The protein below binds the small molecule below.
Small molecule (SMILES): O=c1[nH]cnc2nc[nH]c12

Sequence of chain 1.A:
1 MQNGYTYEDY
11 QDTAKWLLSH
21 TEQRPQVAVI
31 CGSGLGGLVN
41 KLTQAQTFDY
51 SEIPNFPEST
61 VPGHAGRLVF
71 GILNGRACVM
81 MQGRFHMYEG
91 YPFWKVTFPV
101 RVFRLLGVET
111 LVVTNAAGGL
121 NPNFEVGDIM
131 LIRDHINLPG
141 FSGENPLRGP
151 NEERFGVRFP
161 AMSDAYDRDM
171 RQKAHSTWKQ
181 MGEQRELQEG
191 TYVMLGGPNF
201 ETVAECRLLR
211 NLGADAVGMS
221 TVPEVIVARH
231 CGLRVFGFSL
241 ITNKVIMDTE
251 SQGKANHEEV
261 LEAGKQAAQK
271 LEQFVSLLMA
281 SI

Binding-site contacts:
Ligand atom N7 contacts residue ASN243 of chain 1.A at 2.9 Å (h-bond).
Ligand atom C4 contacts residue VAL217 of chain 1.A at 3.7 Å (hydrophobic).
Ligand atom C5 contacts residue PHE200 of chain 1.A at 3.8 Å (hydrophobic).
Ligand atom N9 contacts residue ALA116 of chain 1.A at 3.9 Å.
Ligand atom N1 contacts residue GLU201 of chain 1.A at 2.8 Å (salt-bridge).
Ligand atom N1 contacts residue VAL217 of chain 1.A at 3.8 Å.
Ligand atom C8 contacts residue ALA116 of chain 1.A at 4.0 Å (hydrophobic).
Ligand atom C2 contacts residue VAL217 of chain 1.A at 4.0 Å (hydrophobic).
Ligand atom N9 contacts residue VAL217 of chain 1.A at 4.1 Å.
Ligand atom C8 contacts residue THR242 of chain 1.A at 3.6 Å.
Ligand atom C5 contacts residue ASN243 of chain 1.A at 3.9 Å.
Ligand atom N3 contacts residue GLY218 of chain 1.A at 3.7 Å.
Ligand atom C2 contacts residue PHE200 of chain 1.A at 4.0 Å (hydrophobic).
Ligand atom C8 contacts residue ALA117 of chain 1.A at 3.6 Å (hydrophobic).
Ligand atom O6 contacts residue VAL245 of chain 1.A at 3.7 Å.
Ligand atom O6 contacts residue PHE200 of chain 1.A at 4.0 Å.
Ligand atom N7 contacts residue ALA117 of chain 1.A at 3.6 Å.
Ligand atom O6 contacts residue GLU201 of chain 1.A at 3.8 Å.
Ligand atom N1 contacts residue PHE200 of chain 1.A at 3.6 Å.
Ligand atom N7 contacts residue GLY118 of chain 1.A at 3.4 Å (h-bond).
Ligand atom N9 contacts residue GLY118 of chain 1.A at 4.2 Å.
Ligand atom C8 contacts residue ASN243 of chain 1.A at 3.8 Å.
Ligand atom N3 contacts residue MET219 of chain 1.A at 3.7 Å.
Ligand atom N3 contacts residue VAL217 of chain 1.A at 3.7 Å.
Ligand atom C4 contacts residue PHE200 of chain 1.A at 4.0 Å (hydrophobic).
Ligand atom N9 contacts residue ALA117 of chain 1.A at 4.0 Å.
Ligand atom C6 contacts residue PHE200 of chain 1.A at 3.7 Å (hydrophobic).
Ligand atom N7 contacts residue THR242 of chain 1.A at 3.8 Å.
Ligand atom O6 contacts residue GLY118 of chain 1.A at 3.8 Å.
Ligand atom C5 contacts residue GLY118 of chain 1.A at 3.6 Å.
Ligand atom C4 contacts residue GLY118 of chain 1.A at 4.1 Å.
Ligand atom C6 contacts residue GLU201 of chain 1.A at 3.8 Å.
Ligand atom C6 contacts residue GLY118 of chain 1.A at 3.9 Å.
Ligand atom C5 contacts residue ALA117 of chain 1.A at 4.2 Å (hydrophobic).
Ligand atom C2 contacts residue GLU201 of chain 1.A at 3.2 Å.
Ligand atom C6 contacts residue ASN243 of chain 1.A at 4.2 Å.
Ligand atom O6 contacts residue ASN243 of chain 1.A at 3.3 Å (h-bond).
Ligand atom C8 contacts residue GLY118 of chain 1.A at 3.8 Å.
Ligand atom C2 contacts residue MET219 of chain 1.A at 3.7 Å (hydrophobic).
Ligand atom C5 contacts residue VAL217 of chain 1.A at 4.1 Å (hydrophobic).